Binding-site contacts:
Ligand atom O4' contacts residue ARG68 of chain 30.B at 3.0 Å (salt-bridge).
Ligand atom N1 contacts residue TRP21 of chain 28.B at 3.8 Å.
Ligand atom C2' contacts residue ARG55 of chain 30.B at 3.4 Å.
Ligand atom OP2 contacts residue ARG55 of chain 30.B at 2.9 Å (salt-bridge).
Ligand atom C1' contacts residue ARG68 of chain 30.B at 3.8 Å.
Ligand atom O3' contacts residue TYR19 of chain 27.B at 3.0 Å (h-bond).
Ligand atom C2 contacts residue TRP21 of chain 28.B at 3.2 Å (hydrophobic).
Ligand atom C6 contacts residue TYR58 of chain 30.B at 3.8 Å (hydrophobic).
Ligand atom O4 contacts residue TRP21 of chain 28.B at 3.4 Å.
Ligand atom O2' contacts residue THR17 of chain 28.B at 2.8 Å.
Ligand atom OP2 contacts residue ARG202 of chain 30.A at 3.6 Å.
Ligand atom C2 contacts residue TYR58 of chain 30.B at 3.8 Å (hydrophobic).
Ligand atom N6 contacts residue TYR58 of chain 30.B at 3.5 Å (h-bond).
Ligand atom O2' contacts residue ARG55 of chain 30.B at 3.1 Å (salt-bridge).
Ligand atom OP1 contacts residue THR17 of chain 28.B at 3.7 Å.
Ligand atom C1' contacts residue TRP21 of chain 28.B at 3.9 Å (hydrophobic).
Ligand atom C4 contacts residue TRP21 of chain 28.B at 3.7 Å (hydrophobic).
Ligand atom N1 contacts residue ALA56 of chain 30.B at 3.2 Å (h-bond).
Ligand atom N1 contacts residue TYR58 of chain 30.B at 3.5 Å.
Ligand atom P contacts residue TYR19 of chain 27.B at 4.0 Å.
Ligand atom N1 contacts residue ARG68 of chain 30.B at 3.9 Å.
Ligand atom O2' contacts residue CYS203 of chain 30.A at 3.3 Å (h-bond).
Ligand atom C2 contacts residue ARG55 of chain 30.B at 3.1 Å.
Ligand atom N3 contacts residue TRP21 of chain 28.B at 3.2 Å.
Ligand atom O2' contacts residue THR44 of chain 30.B at 3.9 Å.
Ligand atom O2 contacts residue TRP21 of chain 28.B at 2.9 Å.
Ligand atom C5' contacts residue ARG202 of chain 30.A at 3.9 Å.
Ligand atom O2' contacts residue ARG55 of chain 30.B at 3.8 Å.
Ligand atom O2 contacts residue TYR58 of chain 30.B at 3.6 Å.
Ligand atom OP1 contacts residue MET15 of chain 28.B at 3.1 Å.
Ligand atom C4' contacts residue TYR19 of chain 27.B at 3.8 Å (hydrophobic).
Ligand atom OP1 contacts residue TYR19 of chain 27.B at 3.6 Å (h-bond).
Ligand atom C2' contacts residue THR17 of chain 28.B at 3.7 Å.
Ligand atom N3 contacts residue ARG55 of chain 30.B at 3.2 Å (salt-bridge).
Ligand atom OP2 contacts residue THR17 of chain 28.B at 3.5 Å.
Ligand atom C2 contacts residue ALA56 of chain 30.B at 3.8 Å (hydrophobic).
Ligand atom O4' contacts residue ARG202 of chain 30.A at 3.9 Å.
Ligand atom O2' contacts residue TYR19 of chain 27.B at 3.7 Å.
Ligand atom O2' contacts residue LEU41 of chain 30.B at 3.8 Å.
Ligand atom P contacts residue THR17 of chain 28.B at 3.9 Å.

Sequence of chain 30.B:
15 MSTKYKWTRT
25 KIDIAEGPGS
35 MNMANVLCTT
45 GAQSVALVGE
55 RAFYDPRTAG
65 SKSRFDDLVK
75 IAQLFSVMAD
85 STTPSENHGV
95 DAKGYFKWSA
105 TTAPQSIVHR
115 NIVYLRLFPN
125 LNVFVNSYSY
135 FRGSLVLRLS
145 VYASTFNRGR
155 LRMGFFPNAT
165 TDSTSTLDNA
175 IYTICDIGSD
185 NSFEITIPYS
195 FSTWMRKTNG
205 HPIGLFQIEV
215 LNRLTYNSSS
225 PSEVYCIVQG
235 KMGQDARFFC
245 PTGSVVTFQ

Sequence of chain 28.B:
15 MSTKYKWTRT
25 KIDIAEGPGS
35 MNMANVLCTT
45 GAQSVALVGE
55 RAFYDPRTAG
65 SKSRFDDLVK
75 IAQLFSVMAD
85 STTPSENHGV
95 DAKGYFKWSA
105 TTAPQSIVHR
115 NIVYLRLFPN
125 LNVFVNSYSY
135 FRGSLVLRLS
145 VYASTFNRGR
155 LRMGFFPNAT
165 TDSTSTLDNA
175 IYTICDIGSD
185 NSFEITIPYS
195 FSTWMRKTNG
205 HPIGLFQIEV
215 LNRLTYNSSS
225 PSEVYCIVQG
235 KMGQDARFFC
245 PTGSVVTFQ

Sequence of chain 27.B:
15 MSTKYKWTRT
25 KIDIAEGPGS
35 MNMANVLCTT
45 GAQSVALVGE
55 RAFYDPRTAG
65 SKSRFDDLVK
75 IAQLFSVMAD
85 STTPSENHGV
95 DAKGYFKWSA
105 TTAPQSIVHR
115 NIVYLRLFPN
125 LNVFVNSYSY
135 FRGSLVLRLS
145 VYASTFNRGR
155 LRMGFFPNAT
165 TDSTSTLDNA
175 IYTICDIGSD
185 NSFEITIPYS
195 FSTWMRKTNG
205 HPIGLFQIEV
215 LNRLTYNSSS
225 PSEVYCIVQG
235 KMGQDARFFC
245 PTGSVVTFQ

The protein below binds the small molecule below.
Small molecule (SMILES): Nc1ncnc2c1ncn2[C@@H]1O[C@H](CO)[C@@H](O[P](=O)(O)OC[C@H]2O[C@@H](n3ccc(=O)[nH]c3=O)[C@H](O)[C@@H]2O[P](=O)(O)OC[C@H]2O[C@@H](n3ccc(=O)[nH]c3=O)[C@H](O)[C@@H]2O[P](=O)(O)OC[C@H]2O[C@@H](n3ccc(=O)[nH]c3=O)[C@H](O)[C@@H]2O[P](=O)(O)OC[C@H]2O[C@@H](n3ccc(=O)[nH]c3=O)[C@H](O)[C@@H]2O[P](=O)(O)OC[C@H]2O[C@@H](n3ccc(=O)[nH]c3=O)[C@H](O)[C@@H]2O)[C@H]1O

Sequence of chain 30.A:
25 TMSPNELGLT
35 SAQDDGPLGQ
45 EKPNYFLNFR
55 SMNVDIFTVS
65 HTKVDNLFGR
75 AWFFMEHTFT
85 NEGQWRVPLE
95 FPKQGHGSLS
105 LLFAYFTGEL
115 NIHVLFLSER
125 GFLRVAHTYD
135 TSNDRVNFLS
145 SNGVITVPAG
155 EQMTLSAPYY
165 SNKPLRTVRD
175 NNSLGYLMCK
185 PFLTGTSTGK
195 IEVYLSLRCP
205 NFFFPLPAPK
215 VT